This small molecule binds to this protein.
Small molecule (SMILES): CC(=O)N[C@@H]1[C@@H](O)[C@H](O)[C@@H](CO)O[C@H]1O

Binding-site contacts:
Ligand atom C5 contacts residue ASN311 of chain 1.D at 3.8 Å.
Ligand atom C1 contacts residue GLU309 of chain 1.D at 4.2 Å.
Ligand atom C2 contacts residue GLU309 of chain 1.D at 3.7 Å.
Ligand atom C8 contacts residue ASN311 of chain 1.D at 3.9 Å.
Ligand atom C2 contacts residue ASN311 of chain 1.D at 2.5 Å.
Ligand atom C7 contacts residue ASN347 of chain 1.D at 4.0 Å.
Ligand atom C4 contacts residue ASN311 of chain 1.D at 4.4 Å.
Ligand atom O7 contacts residue ASN347 of chain 1.D at 3.9 Å.
Ligand atom C7 contacts residue GLU309 of chain 1.D at 4.0 Å.
Ligand atom C8 contacts residue GLU309 of chain 1.D at 3.2 Å.
Ligand atom C3 contacts residue GLU309 of chain 1.D at 3.5 Å.
Ligand atom C8 contacts residue ILE310 of chain 1.D at 4.5 Å (hydrophobic).
Ligand atom C1 contacts residue SER457 of chain 1.D at 4.4 Å.
Ligand atom C1 contacts residue ASN311 of chain 1.D at 1.5 Å.
Ligand atom O7 contacts residue ASN311 of chain 1.D at 3.3 Å (h-bond).
Ligand atom C3 contacts residue ASN311 of chain 1.D at 3.9 Å.
Ligand atom O5 contacts residue ASN311 of chain 1.D at 2.5 Å (h-bond).
Ligand atom N2 contacts residue GLU309 of chain 1.D at 3.0 Å (salt-bridge).
Ligand atom C7 contacts residue ASN311 of chain 1.D at 3.3 Å.
Ligand atom C8 contacts residue SER349 of chain 1.D at 4.2 Å.
Ligand atom O3 contacts residue GLU309 of chain 1.D at 3.8 Å.
Ligand atom C8 contacts residue ASN347 of chain 1.D at 3.4 Å.
Ligand atom N2 contacts residue ASN311 of chain 1.D at 3.0 Å (h-bond).

Sequence of chain 1.D:
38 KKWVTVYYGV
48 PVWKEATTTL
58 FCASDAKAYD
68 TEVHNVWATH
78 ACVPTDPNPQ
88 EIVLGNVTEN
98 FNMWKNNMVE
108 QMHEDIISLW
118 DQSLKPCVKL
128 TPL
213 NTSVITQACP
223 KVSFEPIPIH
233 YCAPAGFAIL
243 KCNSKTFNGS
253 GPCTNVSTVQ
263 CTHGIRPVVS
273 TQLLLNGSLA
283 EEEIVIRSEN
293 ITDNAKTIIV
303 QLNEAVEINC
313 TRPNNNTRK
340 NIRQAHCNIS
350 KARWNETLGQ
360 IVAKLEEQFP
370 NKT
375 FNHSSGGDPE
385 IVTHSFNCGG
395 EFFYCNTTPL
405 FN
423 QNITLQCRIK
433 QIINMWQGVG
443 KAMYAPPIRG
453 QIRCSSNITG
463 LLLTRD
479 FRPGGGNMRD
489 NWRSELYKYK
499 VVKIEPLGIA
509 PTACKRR